A small-molecule ligand and the protein it binds are described below.
Small molecule (SMILES): C=C[C@H]1CN(Cc2ccccn2)C(=O)[C@@H]2CCC[C@H]1N2S(=N)(=O)c1cc(Cl)cc(Cl)c1

Sequence of chain 1.B:
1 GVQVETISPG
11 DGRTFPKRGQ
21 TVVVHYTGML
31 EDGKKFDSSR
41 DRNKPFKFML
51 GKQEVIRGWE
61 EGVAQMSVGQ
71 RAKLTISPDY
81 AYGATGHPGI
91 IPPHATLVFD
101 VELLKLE

Binding-site contacts:
Ligand atom O contacts residue TYR82 of chain 1.B at 3.5 Å (h-bond).
Ligand atom CAY contacts residue ILE90 of chain 1.B at 4.0 Å (hydrophobic).
Ligand atom CAQ contacts residue TYR82 of chain 1.B at 3.5 Å (hydrophobic).
Ligand atom CAA contacts residue TRP59 of chain 1.B at 3.7 Å (hydrophobic).
Ligand atom CAK contacts residue TYR82 of chain 1.B at 3.7 Å (hydrophobic).
Ligand atom OBE contacts residue PHE36 of chain 1.B at 3.4 Å.
Ligand atom NBD contacts residue PHE99 of chain 1.B at 3.5 Å.
Ligand atom C contacts residue TYR82 of chain 1.B at 3.0 Å (hydrophobic).
Ligand atom CAA contacts residue PHE46 of chain 1.B at 3.8 Å (hydrophobic).
Ligand atom SAU contacts residue TYR82 of chain 1.B at 3.7 Å.
Ligand atom O contacts residue VAL55 of chain 1.B at 3.3 Å.
Ligand atom CA contacts residue TYR82 of chain 1.B at 3.4 Å (hydrophobic).
Ligand atom SAU contacts residue PHE36 of chain 1.B at 3.9 Å.
Ligand atom NAP contacts residue TYR82 of chain 1.B at 2.8 Å (h-bond).
Ligand atom NBD contacts residue PHE36 of chain 1.B at 3.8 Å.
Ligand atom CAC contacts residue TYR26 of chain 1.B at 4.0 Å (hydrophobic).
Ligand atom CAV contacts residue TYR82 of chain 1.B at 3.8 Å (hydrophobic).
Ligand atom CAA contacts residue VAL55 of chain 1.B at 4.0 Å (hydrophobic).
Ligand atom CLBB contacts residue ILE90 of chain 1.B at 4.0 Å.
Ligand atom CAN contacts residue TYR26 of chain 1.B at 4.0 Å (hydrophobic).
Ligand atom CBA contacts residue TYR82 of chain 1.B at 3.0 Å (hydrophobic).
Ligand atom OBE contacts residue TYR26 of chain 1.B at 3.9 Å.
Ligand atom CAB contacts residue TRP59 of chain 1.B at 3.9 Å (hydrophobic).
Ligand atom CAX contacts residue ASP37 of chain 1.B at 3.8 Å.
Ligand atom CAW contacts residue ASP37 of chain 1.B at 3.2 Å.
Ligand atom NBD contacts residue TYR82 of chain 1.B at 3.3 Å (h-bond).
Ligand atom CAM contacts residue TYR82 of chain 1.B at 3.7 Å (hydrophobic).
Ligand atom O contacts residue ILE56 of chain 1.B at 2.9 Å (h-bond).
Ligand atom OBE contacts residue PHE99 of chain 1.B at 3.2 Å.
Ligand atom N contacts residue TYR82 of chain 1.B at 3.5 Å (h-bond).
Ligand atom CAB contacts residue TYR26 of chain 1.B at 3.7 Å (hydrophobic).
Ligand atom OBE contacts residue ASP37 of chain 1.B at 3.7 Å.
Ligand atom NAJ contacts residue TYR82 of chain 1.B at 3.1 Å (h-bond).
Ligand atom CAB contacts residue PHE46 of chain 1.B at 3.9 Å (hydrophobic).
Ligand atom CAL contacts residue GLU54 of chain 1.B at 3.7 Å.
Ligand atom CAL contacts residue TYR82 of chain 1.B at 3.7 Å (hydrophobic).
Ligand atom CAZ contacts residue TYR82 of chain 1.B at 4.0 Å (hydrophobic).
Ligand atom CLBC contacts residue ASP37 of chain 1.B at 3.5 Å.
Ligand atom CB contacts residue TRP59 of chain 1.B at 3.6 Å (hydrophobic).
Ligand atom CLBB contacts residue HIS87 of chain 1.B at 3.3 Å.